Sequence of chain 1.E:
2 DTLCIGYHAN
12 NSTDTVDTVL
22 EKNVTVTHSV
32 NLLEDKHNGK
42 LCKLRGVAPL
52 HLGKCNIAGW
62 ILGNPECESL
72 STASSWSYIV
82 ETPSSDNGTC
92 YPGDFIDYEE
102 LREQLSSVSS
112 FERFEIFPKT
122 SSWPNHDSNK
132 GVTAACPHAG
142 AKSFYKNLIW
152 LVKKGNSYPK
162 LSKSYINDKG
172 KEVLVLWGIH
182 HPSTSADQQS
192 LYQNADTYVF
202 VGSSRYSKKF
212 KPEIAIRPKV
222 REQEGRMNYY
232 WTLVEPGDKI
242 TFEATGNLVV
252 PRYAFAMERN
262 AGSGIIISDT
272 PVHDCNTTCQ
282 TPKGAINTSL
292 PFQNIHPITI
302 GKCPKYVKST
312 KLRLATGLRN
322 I

Binding-site contacts:
Ligand atom N2 contacts residue ASN24 of chain 1.E at 3.2 Å (h-bond).
Ligand atom C2 contacts residue ASN24 of chain 1.E at 2.6 Å.
Ligand atom C3 contacts residue ASN24 of chain 1.E at 3.9 Å.
Ligand atom C4 contacts residue ASN24 of chain 1.E at 4.2 Å.
Ligand atom O7 contacts residue ASN24 of chain 1.E at 4.0 Å.
Ligand atom C1 contacts residue ASN24 of chain 1.E at 1.4 Å.
Ligand atom C5 contacts residue ASN24 of chain 1.E at 3.6 Å.
Ligand atom C7 contacts residue ASN24 of chain 1.E at 4.2 Å.
Ligand atom O5 contacts residue ASN24 of chain 1.E at 2.2 Å (h-bond).
Ligand atom O7 contacts residue THR16 of chain 1.E at 3.8 Å.

A small-molecule ligand and the protein it binds are described below.
Small molecule (SMILES): CC(=O)N[C@@H]1[C@@H](O)[C@H](O)[C@@H](CO)O[C@H]1O